Binding-site contacts:
Ligand atom O5 contacts residue ASN132 of chain 1.A at 2.4 Å (h-bond).
Ligand atom C8 contacts residue ASP157 of chain 1.A at 3.9 Å.
Ligand atom C8 contacts residue VAL155 of chain 1.A at 3.8 Å (hydrophobic).
Ligand atom C1 contacts residue SER108 of chain 1.A at 4.1 Å.
Ligand atom O5 contacts residue SER108 of chain 1.A at 3.2 Å (h-bond).
Ligand atom O5 contacts residue SER134 of chain 1.A at 3.4 Å (h-bond).
Ligand atom C1 contacts residue ASP157 of chain 1.A at 3.6 Å.
Ligand atom O7 contacts residue PHE130 of chain 1.A at 3.5 Å.
Ligand atom C6 contacts residue SER134 of chain 1.A at 4.1 Å.
Ligand atom O5 contacts residue ASP106 of chain 1.A at 4.5 Å.
Ligand atom C6 contacts residue ARG109 of chain 1.A at 3.8 Å.
Ligand atom C7 contacts residue ASP157 of chain 1.A at 3.8 Å.
Ligand atom O6 contacts residue SER85 of chain 1.A at 3.9 Å.
Ligand atom C4 contacts residue ASN132 of chain 1.A at 4.2 Å.
Ligand atom C8 contacts residue HIS182 of chain 1.A at 3.6 Å.
Ligand atom C3 contacts residue ASP157 of chain 1.A at 3.9 Å.
Ligand atom C2 contacts residue ASN132 of chain 1.A at 2.4 Å.
Ligand atom C1 contacts residue ASN132 of chain 1.A at 1.4 Å.
Ligand atom C3 contacts residue ASN132 of chain 1.A at 3.7 Å.
Ligand atom C7 contacts residue PHE130 of chain 1.A at 4.0 Å (hydrophobic).
Ligand atom C6 contacts residue SER108 of chain 1.A at 3.4 Å.
Ligand atom C8 contacts residue PHE130 of chain 1.A at 4.2 Å (hydrophobic).
Ligand atom O6 contacts residue ARG109 of chain 1.A at 3.8 Å.
Ligand atom C1 contacts residue SER134 of chain 1.A at 3.5 Å.
Ligand atom N2 contacts residue ASN132 of chain 1.A at 2.9 Å (h-bond).
Ligand atom N2 contacts residue ASP157 of chain 1.A at 2.8 Å (salt-bridge).
Ligand atom O6 contacts residue SER108 of chain 1.A at 3.5 Å (h-bond).
Ligand atom C5 contacts residue ASN132 of chain 1.A at 3.6 Å.
Ligand atom C5 contacts residue SER108 of chain 1.A at 3.9 Å.
Ligand atom C5 contacts residue SER134 of chain 1.A at 3.5 Å.
Ligand atom C2 contacts residue ASP157 of chain 1.A at 3.6 Å.
Ligand atom O7 contacts residue ASN132 of chain 1.A at 3.7 Å.
Ligand atom C7 contacts residue ASN132 of chain 1.A at 3.5 Å.

Sequence of chain 1.A:
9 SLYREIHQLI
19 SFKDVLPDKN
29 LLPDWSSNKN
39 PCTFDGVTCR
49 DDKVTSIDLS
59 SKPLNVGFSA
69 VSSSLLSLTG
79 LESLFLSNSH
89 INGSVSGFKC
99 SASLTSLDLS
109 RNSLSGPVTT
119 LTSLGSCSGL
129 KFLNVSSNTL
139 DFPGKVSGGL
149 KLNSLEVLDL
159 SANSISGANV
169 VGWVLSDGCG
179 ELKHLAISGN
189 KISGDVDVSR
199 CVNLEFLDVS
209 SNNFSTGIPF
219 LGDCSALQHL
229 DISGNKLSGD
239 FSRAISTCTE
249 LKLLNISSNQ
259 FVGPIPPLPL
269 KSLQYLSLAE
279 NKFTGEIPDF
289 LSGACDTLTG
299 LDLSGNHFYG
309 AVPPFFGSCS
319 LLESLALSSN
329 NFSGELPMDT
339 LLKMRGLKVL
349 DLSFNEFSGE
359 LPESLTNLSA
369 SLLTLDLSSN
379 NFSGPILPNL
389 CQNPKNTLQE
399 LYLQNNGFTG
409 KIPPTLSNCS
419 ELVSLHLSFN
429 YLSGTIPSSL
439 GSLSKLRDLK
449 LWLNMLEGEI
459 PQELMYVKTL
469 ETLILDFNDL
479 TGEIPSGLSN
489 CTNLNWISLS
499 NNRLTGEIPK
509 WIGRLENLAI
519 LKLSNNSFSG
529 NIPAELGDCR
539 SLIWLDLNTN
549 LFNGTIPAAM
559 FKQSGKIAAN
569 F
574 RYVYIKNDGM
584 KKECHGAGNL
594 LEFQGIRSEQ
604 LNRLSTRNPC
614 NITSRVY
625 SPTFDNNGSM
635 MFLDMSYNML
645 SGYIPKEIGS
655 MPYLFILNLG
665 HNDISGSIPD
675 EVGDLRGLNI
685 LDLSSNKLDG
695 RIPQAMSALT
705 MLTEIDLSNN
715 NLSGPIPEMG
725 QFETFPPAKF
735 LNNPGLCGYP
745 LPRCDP

A protein and the small-molecule ligand that binds it are described below.
Small molecule (SMILES): CC(=O)N[C@H]1[C@H](O[C@H]2[C@H](O)[C@@H](NC(C)=O)CO[C@@H]2CO)O[C@H](CO)[C@@H](O[C@@H]2O[C@H](CO)[C@@H](O)[C@H](O)[C@H]2NC(C)=O)[C@@H]1O